Binding-site contacts:
Ligand atom CZ contacts residue GLU186 of chain 2.A at 3.6 Å.
Ligand atom C contacts residue LYS53 of chain 2.A at 3.2 Å.
Ligand atom CA contacts residue ASN230 of chain 2.A at 3.4 Å.
Ligand atom O2P contacts residue ARG60 of chain 2.A at 2.9 Å (salt-bridge).
Ligand atom OXT contacts residue LYS53 of chain 2.A at 3.5 Å (salt-bridge).
Ligand atom O3P contacts residue ARG133 of chain 2.A at 2.9 Å (salt-bridge).
Ligand atom O contacts residue LYS53 of chain 2.A at 2.8 Å (salt-bridge).
Ligand atom O contacts residue LEU178 of chain 2.A at 3.6 Å.
Ligand atom NH2 contacts residue ARG60 of chain 2.A at 3.6 Å (salt-bridge).
Ligand atom CZ contacts residue ARG64 of chain 2.A at 3.5 Å.
Ligand atom O1P contacts residue ARG133 of chain 2.A at 2.9 Å (salt-bridge).
Ligand atom NE contacts residue ARG64 of chain 2.A at 3.6 Å (salt-bridge).
Ligand atom NH2 contacts residue ARG64 of chain 2.A at 3.4 Å (salt-bridge).
Ligand atom O1P contacts residue TYR134 of chain 2.A at 2.6 Å (h-bond).
Ligand atom CB contacts residue ASN230 of chain 2.A at 3.6 Å.
Ligand atom NH1 contacts residue ARG64 of chain 2.A at 3.6 Å (salt-bridge).
Ligand atom C contacts residue CX71 of chain 2.C at 3.2 Å.
Ligand atom O contacts residue CX71 of chain 2.C at 3.2 Å (h-bond).
Ligand atom CG1 contacts residue CX71 of chain 2.C at 3.5 Å.
Ligand atom CE contacts residue ASP229 of chain 2.A at 3.3 Å.
Ligand atom O contacts residue ASN179 of chain 2.A at 2.9 Å (h-bond).
Ligand atom O contacts residue LYS126 of chain 2.A at 2.9 Å (salt-bridge).
Ligand atom N contacts residue LEU233 of chain 2.A at 3.6 Å.
Ligand atom OXT contacts residue CX71 of chain 2.C at 2.9 Å (h-bond).
Ligand atom NH2 contacts residue VAL182 of chain 2.A at 3.5 Å.
Ligand atom CD contacts residue GLU186 of chain 2.A at 3.5 Å.
Ligand atom O3P contacts residue ARG60 of chain 2.A at 3.0 Å (salt-bridge).
Ligand atom N contacts residue ASN230 of chain 2.A at 2.8 Å (h-bond).
Ligand atom NE contacts residue GLU186 of chain 2.A at 2.8 Å (salt-bridge).
Ligand atom CG1 contacts residue GLY175 of chain 2.A at 3.4 Å.
Ligand atom O contacts residue VAL182 of chain 2.A at 3.3 Å.
Ligand atom C contacts residue ASN230 of chain 2.A at 3.6 Å.
Ligand atom CA contacts residue ASN179 of chain 2.A at 3.4 Å.
Ligand atom CB contacts residue ASN179 of chain 2.A at 3.3 Å.
Ligand atom NH2 contacts residue GLU186 of chain 2.A at 3.0 Å (salt-bridge).
Ligand atom O1P contacts residue LYS53 of chain 2.A at 2.8 Å (salt-bridge).
Ligand atom O contacts residue ASN230 of chain 2.A at 3.0 Å (h-bond).
Ligand atom CA contacts residue LEU233 of chain 2.A at 3.6 Å (hydrophobic).
Ligand atom CA contacts residue LEU178 of chain 2.A at 3.6 Å (hydrophobic).
Ligand atom N contacts residue ASN179 of chain 2.A at 3.0 Å (h-bond).

Sequence of chain 2.A:
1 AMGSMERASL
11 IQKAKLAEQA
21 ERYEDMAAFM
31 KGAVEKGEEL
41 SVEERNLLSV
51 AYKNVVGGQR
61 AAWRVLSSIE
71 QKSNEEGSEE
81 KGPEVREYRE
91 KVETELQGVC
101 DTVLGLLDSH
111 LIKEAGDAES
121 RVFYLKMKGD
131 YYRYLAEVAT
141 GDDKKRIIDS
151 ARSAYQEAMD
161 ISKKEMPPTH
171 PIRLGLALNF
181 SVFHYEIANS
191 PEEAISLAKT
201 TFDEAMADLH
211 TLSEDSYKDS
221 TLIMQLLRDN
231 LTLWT

A small-molecule ligand and the protein it binds are described below.
Small molecule (SMILES): CC(C)[C@H](NC(=O)[C@H](COP(=O)(O)O)NC(=O)[C@H](CCCCN)NC(=O)[C@H](CCCN=C(N)N)NC(=O)[C@H](CCCN=C(N)N)NC(=O)[C@H](C)N)C(=O)O